This small molecule binds to this protein.
Small molecule (SMILES): O[C@@H]1[C@@H](O)[C@@H](O[C@H]2O[C@H](CF)[C@@H](O)[C@@H](O)[C@@H]2O)O[C@H](CF)[C@H]1O

Sequence of chain 1.A:
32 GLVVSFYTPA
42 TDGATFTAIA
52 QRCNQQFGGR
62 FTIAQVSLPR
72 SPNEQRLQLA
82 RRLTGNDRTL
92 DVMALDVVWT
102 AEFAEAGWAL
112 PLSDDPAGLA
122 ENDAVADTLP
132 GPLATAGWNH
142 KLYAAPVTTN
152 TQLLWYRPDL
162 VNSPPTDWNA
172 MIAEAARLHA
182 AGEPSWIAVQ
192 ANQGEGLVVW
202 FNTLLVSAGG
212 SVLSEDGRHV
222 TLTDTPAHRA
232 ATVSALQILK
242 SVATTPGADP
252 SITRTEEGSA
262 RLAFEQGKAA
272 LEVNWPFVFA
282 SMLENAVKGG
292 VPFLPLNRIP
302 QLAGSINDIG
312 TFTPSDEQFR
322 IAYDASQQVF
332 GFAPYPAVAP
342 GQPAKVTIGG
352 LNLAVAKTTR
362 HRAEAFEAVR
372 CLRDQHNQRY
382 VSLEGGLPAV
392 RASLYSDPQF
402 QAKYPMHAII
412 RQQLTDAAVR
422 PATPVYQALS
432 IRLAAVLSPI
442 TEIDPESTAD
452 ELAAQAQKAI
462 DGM

Binding-site contacts:
Ligand atom C13 contacts residue ASN151 of chain 1.A at 3.9 Å.
Ligand atom C01 contacts residue GLY197 of chain 1.A at 3.9 Å.
Ligand atom C03 contacts residue ARG421 of chain 1.A at 3.7 Å.
Ligand atom O21 contacts residue ASP97 of chain 1.A at 2.5 Å (salt-bridge).
Ligand atom O21 contacts residue GLY350 of chain 1.A at 3.2 Å.
Ligand atom O22 contacts residue ASP97 of chain 1.A at 2.8 Å (salt-bridge).
Ligand atom O20 contacts residue GLY350 of chain 1.A at 3.9 Å.
Ligand atom C15 contacts residue PHE278 of chain 1.A at 3.6 Å (hydrophobic).
Ligand atom C03 contacts residue ASP97 of chain 1.A at 3.6 Å.
Ligand atom C04 contacts residue ASP97 of chain 1.A at 3.4 Å.
Ligand atom O20 contacts residue ASN151 of chain 1.A at 3.1 Å (h-bond).
Ligand atom O22 contacts residue GLU196 of chain 1.A at 3.5 Å.
Ligand atom C06 contacts residue TRP276 of chain 1.A at 3.6 Å (hydrophobic).
Ligand atom O17 contacts residue LEU388 of chain 1.A at 3.7 Å.
Ligand atom O21 contacts residue ARG421 of chain 1.A at 3.0 Å (salt-bridge).
Ligand atom C01 contacts residue GLU196 of chain 1.A at 3.8 Å.
Ligand atom O19 contacts residue GLN76 of chain 1.A at 3.8 Å.
Ligand atom C05 contacts residue ASN151 of chain 1.A at 3.9 Å.
Ligand atom C15 contacts residue LEU388 of chain 1.A at 3.9 Å (hydrophobic).
Ligand atom F16 contacts residue ASN151 of chain 1.A at 3.0 Å.
Ligand atom O18 contacts residue PRO40 of chain 1.A at 3.4 Å.
Ligand atom F23 contacts residue GLU196 of chain 1.A at 3.8 Å.
Ligand atom C11 contacts residue ASP43 of chain 1.A at 3.8 Å.
Ligand atom O18 contacts residue ASP43 of chain 1.A at 3.0 Å (salt-bridge).
Ligand atom F23 contacts residue GLY197 of chain 1.A at 3.5 Å.
Ligand atom C05 contacts residue TRP276 of chain 1.A at 3.7 Å (hydrophobic).
Ligand atom O07 contacts residue TRP276 of chain 1.A at 3.1 Å (h-bond).
Ligand atom C15 contacts residue ASN151 of chain 1.A at 3.8 Å.
Ligand atom F23 contacts residue TRP276 of chain 1.A at 3.8 Å.
Ligand atom F23 contacts residue VAL200 of chain 1.A at 3.3 Å.
Ligand atom O21 contacts residue GLY351 of chain 1.A at 3.3 Å (h-bond).
Ligand atom F16 contacts residue TRP276 of chain 1.A at 3.3 Å.
Ligand atom F16 contacts residue PHE278 of chain 1.A at 3.2 Å.
Ligand atom O20 contacts residue GLY351 of chain 1.A at 3.0 Å (h-bond).
Ligand atom O22 contacts residue ARG421 of chain 1.A at 2.9 Å (salt-bridge).
Ligand atom O18 contacts residue THR42 of chain 1.A at 3.5 Å.
Ligand atom C11 contacts residue THR42 of chain 1.A at 3.8 Å.
Ligand atom C05 contacts residue GLY351 of chain 1.A at 3.9 Å.
Ligand atom O17 contacts residue ASP43 of chain 1.A at 2.7 Å (salt-bridge).
Ligand atom C12 contacts residue ASP43 of chain 1.A at 3.6 Å.